A protein and the small-molecule ligand that binds it are described below.
Small molecule (SMILES): CC(=O)N[C@H]1[C@H]([C@H](O)[C@H](O)CO)O[C@@](O)(C(=O)O)C[C@@H]1O

Binding-site contacts:
Ligand atom C4 contacts residue VAL257 of chain 11.A at 4.4 Å (hydrophobic).
Ligand atom C11 contacts residue ALA253 of chain 11.A at 3.6 Å (hydrophobic).
Ligand atom C5 contacts residue ASN231 of chain 11.A at 4.5 Å.
Ligand atom O4 contacts residue ASN231 of chain 11.A at 4.2 Å.
Ligand atom O1B contacts residue ASN231 of chain 11.A at 4.3 Å.
Ligand atom C11 contacts residue SER256 of chain 11.A at 4.3 Å.
Ligand atom O4 contacts residue VAL257 of chain 11.A at 3.1 Å.
Ligand atom C11 contacts residue GLY254 of chain 11.A at 3.6 Å.
Ligand atom O1A contacts residue ARG232 of chain 11.A at 3.5 Å.
Ligand atom O1B contacts residue ARG232 of chain 11.A at 2.5 Å (salt-bridge).
Ligand atom O2 contacts residue ASN231 of chain 11.A at 4.2 Å.
Ligand atom O1A contacts residue ASN231 of chain 11.A at 2.7 Å (h-bond).
Ligand atom C1 contacts residue ARG232 of chain 11.A at 3.6 Å.
Ligand atom C1 contacts residue ASN231 of chain 11.A at 3.6 Å.
Ligand atom O2 contacts residue ARG232 of chain 11.A at 4.5 Å.
Ligand atom C4 contacts residue ASN231 of chain 11.A at 3.5 Å.
Ligand atom C3 contacts residue ASN231 of chain 11.A at 3.9 Å.
Ligand atom C2 contacts residue ASN231 of chain 11.A at 4.0 Å.
Ligand atom O10 contacts residue SER256 of chain 11.A at 3.5 Å (h-bond).
Ligand atom C10 contacts residue SER256 of chain 11.A at 4.2 Å.

Sequence of chain 11.A:
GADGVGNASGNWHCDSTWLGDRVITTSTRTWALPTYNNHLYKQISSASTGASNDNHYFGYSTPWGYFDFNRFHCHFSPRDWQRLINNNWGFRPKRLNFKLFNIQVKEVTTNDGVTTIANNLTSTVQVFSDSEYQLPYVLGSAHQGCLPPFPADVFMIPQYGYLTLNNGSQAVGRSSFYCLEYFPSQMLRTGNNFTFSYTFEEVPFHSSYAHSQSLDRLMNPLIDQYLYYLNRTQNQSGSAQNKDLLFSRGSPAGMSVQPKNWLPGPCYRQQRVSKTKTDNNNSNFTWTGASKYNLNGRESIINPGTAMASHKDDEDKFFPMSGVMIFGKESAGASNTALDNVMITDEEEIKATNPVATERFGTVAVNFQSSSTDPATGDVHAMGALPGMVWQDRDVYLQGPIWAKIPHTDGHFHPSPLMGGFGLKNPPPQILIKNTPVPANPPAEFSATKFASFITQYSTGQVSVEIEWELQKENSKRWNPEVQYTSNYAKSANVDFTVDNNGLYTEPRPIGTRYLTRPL